Sequence of chain 1.F:
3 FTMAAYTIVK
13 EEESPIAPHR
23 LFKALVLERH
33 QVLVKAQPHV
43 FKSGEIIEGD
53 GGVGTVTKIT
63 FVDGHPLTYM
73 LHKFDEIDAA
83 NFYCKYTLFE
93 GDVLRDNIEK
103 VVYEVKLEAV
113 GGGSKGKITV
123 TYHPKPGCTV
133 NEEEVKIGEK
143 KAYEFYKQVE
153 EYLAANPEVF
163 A

Binding-site contacts:
Ligand atom C7 contacts residue PHE147 of chain 1.F at 3.9 Å (hydrophobic).
Ligand atom C16 contacts residue VAL95 of chain 1.F at 4.1 Å (hydrophobic).
Ligand atom C9 contacts residue PHE43 of chain 1.F at 4.2 Å (hydrophobic).
Ligand atom C10 contacts residue PHE43 of chain 1.F at 3.8 Å (hydrophobic).
Ligand atom C5 contacts residue LYS143 of chain 1.F at 3.8 Å.
Ligand atom S contacts residue MET72 of chain 1.F at 4.1 Å.
Ligand atom C1 contacts residue MET72 of chain 1.F at 4.1 Å (hydrophobic).
Ligand atom C5 contacts residue PHE43 of chain 1.F at 3.4 Å (hydrophobic).
Ligand atom C8 contacts residue PHE43 of chain 1.F at 4.2 Å (hydrophobic).
Ligand atom C14 contacts residue GLY140 of chain 1.F at 4.0 Å.
Ligand atom C3 contacts residue PHE63 of chain 1.F at 4.0 Å (hydrophobic).
Ligand atom O1 contacts residue ALA144 of chain 1.F at 3.3 Å.
Ligand atom C6 contacts residue GLU146 of chain 1.F at 4.0 Å.
Ligand atom C6 contacts residue GLN39 of chain 1.F at 3.5 Å.
Ligand atom O2 contacts residue ARG31 of chain 1.F at 3.0 Å (salt-bridge).
Ligand atom O3 contacts residue MET72 of chain 1.F at 2.9 Å.
Ligand atom C4 contacts residue LYS143 of chain 1.F at 3.8 Å.
Ligand atom C14 contacts residue VAL95 of chain 1.F at 3.9 Å (hydrophobic).
Ligand atom C6 contacts residue PHE43 of chain 1.F at 3.5 Å (hydrophobic).
Ligand atom N contacts residue MET72 of chain 1.F at 3.8 Å.
Ligand atom C7 contacts residue LEU35 of chain 1.F at 3.5 Å (hydrophobic).
Ligand atom C7 contacts residue GLN39 of chain 1.F at 3.9 Å.
Ligand atom C9 contacts residue LEU35 of chain 1.F at 4.2 Å (hydrophobic).
Ligand atom C7 contacts residue LYS143 of chain 1.F at 3.9 Å.
Ligand atom O1 contacts residue ARG31 of chain 1.F at 3.7 Å.
Ligand atom C13 contacts residue TYR105 of chain 1.F at 3.8 Å (hydrophobic).
Ligand atom C6 contacts residue LYS143 of chain 1.F at 4.0 Å.
Ligand atom C16 contacts residue GLY140 of chain 1.F at 3.7 Å.
Ligand atom C2 contacts residue PHE63 of chain 1.F at 4.2 Å (hydrophobic).
Ligand atom C15 contacts residue VAL95 of chain 1.F at 3.8 Å (hydrophobic).
Ligand atom C8 contacts residue LEU35 of chain 1.F at 3.4 Å (hydrophobic).
Ligand atom C12 contacts residue TYR105 of chain 1.F at 3.9 Å (hydrophobic).
Ligand atom C8 contacts residue ARG31 of chain 1.F at 3.9 Å.
Ligand atom C13 contacts residue LEU90 of chain 1.F at 4.2 Å (hydrophobic).
Ligand atom C4 contacts residue PHE43 of chain 1.F at 3.8 Å (hydrophobic).
Ligand atom C15 contacts residue GLY140 of chain 1.F at 3.4 Å.
Ligand atom C8 contacts residue ALA144 of chain 1.F at 4.2 Å (hydrophobic).
Ligand atom O1 contacts residue GLY140 of chain 1.F at 4.2 Å.
Ligand atom S contacts residue ARG31 of chain 1.F at 3.8 Å.
Ligand atom C7 contacts residue PHE43 of chain 1.F at 3.9 Å (hydrophobic).

A protein and the small-molecule ligand that binds it are described below.
Small molecule (SMILES): O=S(=O)(O)c1cccc2cccc(Nc3ccccc3)c12